Sequence of chain 1.A:
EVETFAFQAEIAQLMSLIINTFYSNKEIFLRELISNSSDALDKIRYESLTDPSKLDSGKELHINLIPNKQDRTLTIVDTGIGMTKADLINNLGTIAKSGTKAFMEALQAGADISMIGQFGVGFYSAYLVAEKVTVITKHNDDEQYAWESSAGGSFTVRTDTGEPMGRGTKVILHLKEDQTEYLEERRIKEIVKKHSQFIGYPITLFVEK

Binding-site contacts:
Ligand atom C18 contacts residue ASN48 of chain 1.A at 3.6 Å.
Ligand atom C8 contacts residue PHE135 of chain 1.A at 3.9 Å (hydrophobic).
Ligand atom C3 contacts residue PHE135 of chain 1.A at 3.8 Å (hydrophobic).
Ligand atom C10 contacts residue LEU104 of chain 1.A at 3.7 Å (hydrophobic).
Ligand atom C6 contacts residue PHE135 of chain 1.A at 3.9 Å (hydrophobic).
Ligand atom C23 contacts residue VAL183 of chain 1.A at 3.7 Å (hydrophobic).
Ligand atom C contacts residue LEU104 of chain 1.A at 3.9 Å (hydrophobic).
Ligand atom C19 contacts residue ASN48 of chain 1.A at 3.6 Å.
Ligand atom C21 contacts residue ALA52 of chain 1.A at 3.9 Å (hydrophobic).
Ligand atom C12 contacts residue ASN48 of chain 1.A at 3.7 Å.
Ligand atom C20 contacts residue ALA52 of chain 1.A at 3.8 Å (hydrophobic).
Ligand atom C16 contacts residue MET95 of chain 1.A at 3.9 Å (hydrophobic).
Ligand atom C18 contacts residue ALA52 of chain 1.A at 4.0 Å (hydrophobic).
Ligand atom C5 contacts residue TYR136 of chain 1.A at 3.3 Å (hydrophobic).
Ligand atom C21 contacts residue THR181 of chain 1.A at 4.0 Å.
Ligand atom N1 contacts residue ASP90 of chain 1.A at 3.0 Å (salt-bridge).
Ligand atom C2 contacts residue PHE135 of chain 1.A at 4.0 Å (hydrophobic).
Ligand atom O1 contacts residue THR181 of chain 1.A at 3.6 Å.
Ligand atom C10 contacts residue LEU100 of chain 1.A at 4.0 Å (hydrophobic).
Ligand atom C9 contacts residue TRP159 of chain 1.A at 3.5 Å (hydrophobic).
Ligand atom C6 contacts residue TYR136 of chain 1.A at 3.4 Å (hydrophobic).
Ligand atom C22 contacts residue ASP90 of chain 1.A at 3.4 Å.
Ligand atom C13 contacts residue ASN48 of chain 1.A at 3.8 Å.
Ligand atom C22 contacts residue THR181 of chain 1.A at 4.0 Å.
Ligand atom C contacts residue ALA108 of chain 1.A at 3.8 Å (hydrophobic).
Ligand atom C14 contacts residue MET95 of chain 1.A at 3.8 Å (hydrophobic).
Ligand atom N contacts residue PHE135 of chain 1.A at 3.8 Å.
Ligand atom C23 contacts residue THR181 of chain 1.A at 3.9 Å.
Ligand atom N1 contacts residue THR181 of chain 1.A at 3.7 Å.
Ligand atom C22 contacts residue ASN48 of chain 1.A at 3.8 Å.
Ligand atom C22 contacts residue SER49 of chain 1.A at 3.6 Å.
Ligand atom C21 contacts residue MET95 of chain 1.A at 4.0 Å (hydrophobic).
Ligand atom O1 contacts residue ALA52 of chain 1.A at 3.2 Å.
Ligand atom C16 contacts residue LEU104 of chain 1.A at 3.9 Å (hydrophobic).
Ligand atom C12 contacts residue PHE135 of chain 1.A at 3.8 Å (hydrophobic).
Ligand atom C contacts residue GLY132 of chain 1.A at 3.8 Å.
Ligand atom C15 contacts residue MET95 of chain 1.A at 3.8 Å (hydrophobic).
Ligand atom C13 contacts residue MET95 of chain 1.A at 3.9 Å (hydrophobic).
Ligand atom C19 contacts residue ASP51 of chain 1.A at 3.8 Å.
Ligand atom O contacts residue TYR136 of chain 1.A at 2.7 Å (h-bond).

The protein below binds the small molecule below.
Small molecule (SMILES): Cc1cn(-c2cc3c(c(CC(C)C)c2)C(=O)NCC3)c2c1C(=O)CC(C)(C)C2